Binding-site contacts:
Ligand atom O6 contacts residue ARG343 of chain 1.A at 3.3 Å.
Ligand atom C44 contacts residue ILE211 of chain 1.A at 3.6 Å (hydrophobic).
Ligand atom C38 contacts residue GLN336 of chain 1.A at 3.5 Å.
Ligand atom CL23 contacts residue GLY339 of chain 1.A at 3.4 Å.
Ligand atom C3 contacts residue CYS213 of chain 1.A at 3.6 Å (hydrophobic).
Ligand atom C33 contacts residue ARG218 of chain 1.A at 3.5 Å.
Ligand atom C2 contacts residue CYS213 of chain 1.A at 3.6 Å (hydrophobic).
Ligand atom N10 contacts residue CYS213 of chain 1.A at 3.5 Å (h-bond).
Ligand atom O31 contacts residue ALA192 of chain 1.A at 3.5 Å.
Ligand atom CL23 contacts residue TYR335 of chain 1.A at 3.2 Å.
Ligand atom F26 contacts residue LEU223 of chain 1.A at 3.4 Å.
Ligand atom F27 contacts residue ILE399 of chain 1.A at 3.5 Å.
Ligand atom C5 contacts residue GLY339 of chain 1.A at 3.6 Å.
Ligand atom O15 contacts residue GLY339 of chain 1.A at 3.3 Å.
Ligand atom O41 contacts residue ARG340 of chain 1.A at 2.9 Å (salt-bridge).
Ligand atom C9 contacts residue CYS213 of chain 1.A at 3.7 Å (hydrophobic).
Ligand atom O15 contacts residue ARG218 of chain 1.A at 2.9 Å (salt-bridge).
Ligand atom C36 contacts residue GLN336 of chain 1.A at 3.1 Å.
Ligand atom C22 contacts residue TYR335 of chain 1.A at 3.5 Å (hydrophobic).
Ligand atom C14 contacts residue ARG218 of chain 1.A at 3.6 Å.
Ligand atom F25 contacts residue ARG396 of chain 1.A at 2.9 Å.
Ligand atom N10 contacts residue ARG218 of chain 1.A at 3.5 Å.
Ligand atom C1 contacts residue TYR335 of chain 1.A at 3.5 Å (hydrophobic).
Ligand atom C35 contacts residue GLN336 of chain 1.A at 3.5 Å.
Ligand atom O6 contacts residue ARG197 of chain 1.A at 3.5 Å (salt-bridge).
Ligand atom N45 contacts residue ILE211 of chain 1.A at 3.4 Å (h-bond).
Ligand atom C9 contacts residue ARG218 of chain 1.A at 3.6 Å.
Ligand atom C11 contacts residue CYS213 of chain 1.A at 3.5 Å (hydrophobic).
Ligand atom C28 contacts residue ARG218 of chain 1.A at 3.5 Å.
Ligand atom N12 contacts residue CYS213 of chain 1.A at 3.4 Å (h-bond).
Ligand atom C38 contacts residue ILE211 of chain 1.A at 3.6 Å (hydrophobic).
Ligand atom F27 contacts residue LEU223 of chain 1.A at 3.5 Å.
Ligand atom N37 contacts residue GLN336 of chain 1.A at 3.6 Å (h-bond).
Ligand atom C17 contacts residue TYR335 of chain 1.A at 3.6 Å (hydrophobic).
Ligand atom N16 contacts residue GLU404 of chain 1.A at 3.3 Å (salt-bridge).
Ligand atom O49 contacts residue GLY313 of chain 1.A at 2.9 Å (h-bond).
Ligand atom C30 contacts residue ARG343 of chain 1.A at 3.3 Å.
Ligand atom N16 contacts residue TYR335 of chain 1.A at 3.4 Å (h-bond).
Ligand atom C13 contacts residue CYS213 of chain 1.A at 3.1 Å (hydrophobic).
Ligand atom N7 contacts residue CYS213 of chain 1.A at 3.7 Å.

The protein below binds the small molecule below.
Small molecule (SMILES): CCc1c(N2CCN(C(=O)c3ncnc(C)c3O)CC2)c(=O)n2nc(C3=CCOCC3)nc2n1CC(=O)Nc1ccc(C(F)(F)F)cc1Cl

Sequence of chain 1.A:
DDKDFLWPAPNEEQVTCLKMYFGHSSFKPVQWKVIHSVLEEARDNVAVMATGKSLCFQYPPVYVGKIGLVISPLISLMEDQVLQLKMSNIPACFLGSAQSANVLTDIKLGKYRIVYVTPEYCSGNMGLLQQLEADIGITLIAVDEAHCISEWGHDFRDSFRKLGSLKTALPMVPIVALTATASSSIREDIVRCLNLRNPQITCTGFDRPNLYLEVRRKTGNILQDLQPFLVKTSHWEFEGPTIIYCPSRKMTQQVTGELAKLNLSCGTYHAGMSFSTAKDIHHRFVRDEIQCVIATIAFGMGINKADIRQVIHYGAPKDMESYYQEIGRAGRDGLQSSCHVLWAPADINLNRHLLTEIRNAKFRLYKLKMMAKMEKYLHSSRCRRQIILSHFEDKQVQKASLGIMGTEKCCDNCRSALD